Binding-site contacts:
Ligand atom C07 contacts residue LEU37 of chain 1.A at 3.5 Å (hydrophobic).
Ligand atom C19 contacts residue ASP33 of chain 1.A at 4.0 Å.
Ligand atom C02 contacts residue ASN85 of chain 1.A at 4.0 Å.
Ligand atom C11 contacts residue PRO27 of chain 1.A at 4.1 Å (hydrophobic).
Ligand atom C11 contacts residue LEU37 of chain 1.A at 3.8 Å (hydrophobic).
Ligand atom C05 contacts residue TYR84 of chain 1.A at 4.1 Å (hydrophobic).
Ligand atom C12 contacts residue PRO27 of chain 1.A at 4.0 Å (hydrophobic).
Ligand atom C06 contacts residue LEU39 of chain 1.A at 3.8 Å (hydrophobic).
Ligand atom C08 contacts residue LEU37 of chain 1.A at 4.0 Å (hydrophobic).
Ligand atom C20 contacts residue ASP33 of chain 1.A at 3.9 Å.
Ligand atom C01 contacts residue ILE91 of chain 1.A at 3.7 Å (hydrophobic).
Ligand atom C14 contacts residue LEU37 of chain 1.A at 4.1 Å (hydrophobic).
Ligand atom N01 contacts residue VAL32 of chain 1.A at 3.5 Å.
Ligand atom C20 contacts residue PRO31 of chain 1.A at 3.8 Å (hydrophobic).
Ligand atom O02 contacts residue VAL32 of chain 1.A at 3.4 Å.
Ligand atom O02 contacts residue ASP33 of chain 1.A at 2.8 Å (salt-bridge).
Ligand atom C05 contacts residue ASN85 of chain 1.A at 3.5 Å.
Ligand atom C02 contacts residue ILE91 of chain 1.A at 3.7 Å (hydrophobic).
Ligand atom C19 contacts residue PRO31 of chain 1.A at 3.7 Å (hydrophobic).
Ligand atom C14 contacts residue TRP26 of chain 1.A at 3.6 Å (hydrophobic).
Ligand atom O02 contacts residue LEU37 of chain 1.A at 3.3 Å.
Ligand atom C03 contacts residue ILE91 of chain 1.A at 4.1 Å (hydrophobic).
Ligand atom O01 contacts residue CYS81 of chain 1.A at 3.8 Å.
Ligand atom C15 contacts residue LEU37 of chain 1.A at 4.0 Å (hydrophobic).
Ligand atom C02 contacts residue VAL32 of chain 1.A at 3.8 Å (hydrophobic).
Ligand atom C13 contacts residue TRP26 of chain 1.A at 3.6 Å (hydrophobic).
Ligand atom O01 contacts residue ILE91 of chain 1.A at 3.9 Å.
Ligand atom C10 contacts residue ILE91 of chain 1.A at 4.1 Å (hydrophobic).
Ligand atom O02 contacts residue PRO31 of chain 1.A at 3.4 Å (h-bond).
Ligand atom O01 contacts residue ASN85 of chain 1.A at 3.1 Å (h-bond).
Ligand atom C01 contacts residue PRO27 of chain 1.A at 3.5 Å (hydrophobic).
Ligand atom C01 contacts residue VAL32 of chain 1.A at 3.7 Å (hydrophobic).
Ligand atom C04 contacts residue TYR84 of chain 1.A at 4.1 Å (hydrophobic).
Ligand atom C16 contacts residue PRO27 of chain 1.A at 3.9 Å (hydrophobic).
Ligand atom C04 contacts residue ASN85 of chain 1.A at 3.2 Å.
Ligand atom N01 contacts residue ILE91 of chain 1.A at 3.7 Å.
Ligand atom C10 contacts residue PHE28 of chain 1.A at 3.5 Å (hydrophobic).
Ligand atom C05 contacts residue LEU39 of chain 1.A at 3.8 Å (hydrophobic).
Ligand atom C10 contacts residue VAL32 of chain 1.A at 3.7 Å (hydrophobic).
Ligand atom C16 contacts residue LEU37 of chain 1.A at 3.5 Å (hydrophobic).

Sequence of chain 1.A:
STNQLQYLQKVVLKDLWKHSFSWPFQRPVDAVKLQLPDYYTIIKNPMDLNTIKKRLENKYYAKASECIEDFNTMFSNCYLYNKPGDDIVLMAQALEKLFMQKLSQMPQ

This protein binds this small molecule.
Small molecule (SMILES): Cn1cc(-c2cccc(N3CCCC3=O)c2)c2ccccc2c1=O